Sequence of chain 2.A:
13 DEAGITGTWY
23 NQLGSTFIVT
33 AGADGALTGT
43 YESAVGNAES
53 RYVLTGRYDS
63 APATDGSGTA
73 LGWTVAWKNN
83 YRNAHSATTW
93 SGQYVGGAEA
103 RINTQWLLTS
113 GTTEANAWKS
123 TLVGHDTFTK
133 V

The protein below binds the small molecule below.
Small molecule (SMILES): N=[N+]=N[Cu]12([O])<-n3ccccc3CCN->1(CCCNC(=O)CCCC[C@@H]1SC[C@@H]3NC(=O)N[C@@H]31)CCc1ccccn->21

Sequence of chain 4.A:
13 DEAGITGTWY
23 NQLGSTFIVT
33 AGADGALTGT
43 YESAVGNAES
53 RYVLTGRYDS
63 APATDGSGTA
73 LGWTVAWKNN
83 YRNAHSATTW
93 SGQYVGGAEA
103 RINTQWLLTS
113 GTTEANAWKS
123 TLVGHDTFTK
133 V

Binding-site contacts:
Ligand atom C4 contacts residue VAL47 of chain 2.A at 3.8 Å (hydrophobic).
Ligand atom N1 contacts residue TYR43 of chain 2.A at 3.8 Å.
Ligand atom O1 contacts residue TYR43 of chain 2.A at 2.7 Å (h-bond).
Ligand atom S1 contacts residue TRP92 of chain 2.A at 3.7 Å.
Ligand atom C9 contacts residue ASN49 of chain 2.A at 3.6 Å.
Ligand atom C6 contacts residue SER45 of chain 2.A at 3.5 Å.
Ligand atom N7 contacts residue LYS121 of chain 4.A at 2.7 Å (salt-bridge).
Ligand atom C25 contacts residue LYS121 of chain 2.A at 3.4 Å.
Ligand atom O1 contacts residue ASN23 of chain 2.A at 3.1 Å (h-bond).
Ligand atom N9 contacts residue S311 of chain 4.B at 3.7 Å.
Ligand atom N2 contacts residue VAL47 of chain 2.A at 3.5 Å.
Ligand atom C2 contacts residue TRP108 of chain 2.A at 3.7 Å (hydrophobic).
Ligand atom O2 contacts residue GLY48 of chain 2.A at 3.6 Å.
Ligand atom C1 contacts residue LEU25 of chain 2.A at 3.5 Å (hydrophobic).
Ligand atom C24 contacts residue S311 of chain 4.B at 3.3 Å.
Ligand atom N8 contacts residue LYS121 of chain 4.A at 3.3 Å (salt-bridge).
Ligand atom C10 contacts residue ASN49 of chain 2.A at 3.7 Å.
Ligand atom O1 contacts residue SER27 of chain 2.A at 2.7 Å (h-bond).
Ligand atom C2 contacts residue ASP128 of chain 2.A at 3.7 Å.
Ligand atom C1 contacts residue TYR43 of chain 2.A at 3.7 Å (hydrophobic).
Ligand atom C6 contacts residue VAL47 of chain 2.A at 3.7 Å (hydrophobic).
Ligand atom S1 contacts residue TRP79 of chain 2.A at 3.6 Å.
Ligand atom N3 contacts residue SER88 of chain 2.A at 2.9 Å (h-bond).
Ligand atom O2 contacts residue ASN49 of chain 2.A at 2.9 Å (h-bond).
Ligand atom N2 contacts residue SER45 of chain 2.A at 3.0 Å (h-bond).
Ligand atom C5 contacts residue TRP120 of chain 4.A at 3.7 Å (hydrophobic).
Ligand atom C21 contacts residue LEU124 of chain 2.A at 3.6 Å (hydrophobic).
Ligand atom C4 contacts residue TRP120 of chain 4.A at 3.6 Å (hydrophobic).
Ligand atom N1 contacts residue ASP128 of chain 2.A at 2.7 Å (salt-bridge).
Ligand atom S1 contacts residue THR90 of chain 2.A at 3.4 Å (h-bond).
Ligand atom C26 contacts residue LYS121 of chain 2.A at 3.5 Å.
Ligand atom N8 contacts residue S311 of chain 4.B at 3.3 Å.
Ligand atom N3 contacts residue ALA86 of chain 2.A at 3.7 Å.
Ligand atom C11 contacts residue SER88 of chain 2.A at 3.5 Å.
Ligand atom C3 contacts residue TRP108 of chain 2.A at 3.5 Å (hydrophobic).
Ligand atom C1 contacts residue ASP128 of chain 2.A at 3.7 Å.
Ligand atom C9 contacts residue TRP79 of chain 2.A at 3.5 Å (hydrophobic).
Ligand atom C7 contacts residue TRP79 of chain 2.A at 3.7 Å (hydrophobic).
Ligand atom N7 contacts residue S311 of chain 4.B at 3.3 Å.
Ligand atom N1 contacts residue LEU25 of chain 2.A at 3.7 Å.